This small molecule binds to this protein.
Small molecule (SMILES): CC(=O)N[C@@H]1[C@@H](O)[C@H](O)[C@@H](CO)O[C@H]1O

Sequence of chain 1.B:
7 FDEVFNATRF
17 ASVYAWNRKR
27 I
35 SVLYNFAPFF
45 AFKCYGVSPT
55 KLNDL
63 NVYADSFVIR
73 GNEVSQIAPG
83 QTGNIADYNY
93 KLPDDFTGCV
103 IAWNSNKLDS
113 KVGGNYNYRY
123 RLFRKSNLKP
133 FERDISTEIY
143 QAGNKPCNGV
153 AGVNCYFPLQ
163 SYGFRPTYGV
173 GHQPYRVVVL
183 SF

Binding-site contacts:
Ligand atom O7 contacts residue PHE40 of chain 1.B at 3.9 Å.
Ligand atom C4 contacts residue ASN12 of chain 1.B at 4.2 Å.
Ligand atom N2 contacts residue ASN12 of chain 1.B at 2.9 Å (h-bond).
Ligand atom C8 contacts residue PHE40 of chain 1.B at 3.7 Å (hydrophobic).
Ligand atom C7 contacts residue PHE40 of chain 1.B at 4.2 Å (hydrophobic).
Ligand atom C5 contacts residue ASN12 of chain 1.B at 3.6 Å.
Ligand atom O7 contacts residue ASN12 of chain 1.B at 2.7 Å (h-bond).
Ligand atom C1 contacts residue ASN12 of chain 1.B at 1.4 Å.
Ligand atom C7 contacts residue ASN12 of chain 1.B at 3.1 Å.
Ligand atom C2 contacts residue ASN12 of chain 1.B at 2.4 Å.
Ligand atom C8 contacts residue ASN12 of chain 1.B at 4.5 Å.
Ligand atom C3 contacts residue ASN12 of chain 1.B at 3.7 Å.
Ligand atom O5 contacts residue ASN12 of chain 1.B at 2.3 Å (h-bond).